Sequence of chain 1.B:
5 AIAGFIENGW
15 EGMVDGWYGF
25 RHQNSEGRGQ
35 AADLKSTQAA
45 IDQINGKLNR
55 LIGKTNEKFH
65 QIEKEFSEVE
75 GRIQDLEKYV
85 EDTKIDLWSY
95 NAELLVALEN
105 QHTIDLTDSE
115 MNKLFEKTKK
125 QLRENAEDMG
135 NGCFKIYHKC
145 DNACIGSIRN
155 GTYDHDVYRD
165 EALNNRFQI

A protein and the small-molecule ligand that binds it are described below.
Small molecule (SMILES): CC(=O)N[C@@H]1[C@@H](O)[C@H](O)[C@@H](CO)O[C@H]1O

Binding-site contacts:
Ligand atom C7 contacts residue GLY150 of chain 1.B at 4.3 Å.
Ligand atom C5 contacts residue ASN154 of chain 1.B at 3.6 Å.
Ligand atom C1 contacts residue GLY150 of chain 1.B at 4.2 Å.
Ligand atom O7 contacts residue ASN154 of chain 1.B at 2.9 Å (h-bond).
Ligand atom C4 contacts residue ASN154 of chain 1.B at 4.2 Å.
Ligand atom C8 contacts residue SER151 of chain 1.B at 3.6 Å.
Ligand atom C7 contacts residue ASN154 of chain 1.B at 3.1 Å.
Ligand atom C1 contacts residue ASN154 of chain 1.B at 1.4 Å.
Ligand atom C8 contacts residue ALA147 of chain 1.B at 3.6 Å (hydrophobic).
Ligand atom N2 contacts residue GLY150 of chain 1.B at 4.3 Å.
Ligand atom C3 contacts residue ASN154 of chain 1.B at 3.8 Å.
Ligand atom C7 contacts residue SER151 of chain 1.B at 4.2 Å.
Ligand atom C8 contacts residue GLY150 of chain 1.B at 4.2 Å.
Ligand atom C8 contacts residue THR156 of chain 1.B at 4.1 Å.
Ligand atom C8 contacts residue ASN154 of chain 1.B at 4.4 Å.
Ligand atom C2 contacts residue ASN154 of chain 1.B at 2.5 Å.
Ligand atom O5 contacts residue ASN154 of chain 1.B at 2.4 Å (h-bond).
Ligand atom O7 contacts residue THR156 of chain 1.B at 3.7 Å.
Ligand atom C7 contacts residue THR156 of chain 1.B at 4.2 Å.
Ligand atom N2 contacts residue SER151 of chain 1.B at 4.5 Å.
Ligand atom N2 contacts residue ASN154 of chain 1.B at 3.0 Å (h-bond).